Binding-site contacts:
Ligand atom O contacts residue PRO185 of chain 1.A at 3.8 Å.
Ligand atom C3 contacts residue ARG268 of chain 1.A at 4.3 Å.
Ligand atom O contacts residue GLU186 of chain 1.A at 2.7 Å (salt-bridge).
Ligand atom F17 contacts residue ALA264 of chain 1.A at 4.2 Å.
Ligand atom C15 contacts residue TRP16 of chain 1.A at 4.1 Å (hydrophobic).
Ligand atom C contacts residue GLU186 of chain 1.A at 3.3 Å.
Ligand atom F16 contacts residue ASP265 of chain 1.A at 2.4 Å.
Ligand atom F18 contacts residue ALA264 of chain 1.A at 3.5 Å.
Ligand atom C5 contacts residue ASP11 of chain 1.A at 3.9 Å.
Ligand atom C1 contacts residue ASP11 of chain 1.A at 4.1 Å.
Ligand atom F18 contacts residue TRP16 of chain 1.A at 3.5 Å.
Ligand atom C4 contacts residue ASP11 of chain 1.A at 3.2 Å.
Ligand atom F17 contacts residue TRP16 of chain 1.A at 3.5 Å.
Ligand atom C13 contacts residue ARG268 of chain 1.A at 3.5 Å.
Ligand atom CB contacts residue ASP265 of chain 1.A at 3.9 Å.
Ligand atom C4 contacts residue ARG268 of chain 1.A at 3.9 Å.
Ligand atom C5 contacts residue TRP16 of chain 1.A at 4.0 Å (hydrophobic).
Ligand atom C3 contacts residue ASP11 of chain 1.A at 3.3 Å.
Ligand atom O contacts residue VAL184 of chain 1.A at 3.4 Å (h-bond).
Ligand atom C8 contacts residue ARG268 of chain 1.A at 3.8 Å.
Ligand atom C7 contacts residue TRP16 of chain 1.A at 4.1 Å (hydrophobic).
Ligand atom CB contacts residue ARG268 of chain 1.A at 4.1 Å.
Ligand atom C2 contacts residue ARG268 of chain 1.A at 3.9 Å.
Ligand atom N contacts residue GLU186 of chain 1.A at 2.7 Å (salt-bridge).
Ligand atom C2 contacts residue ASP11 of chain 1.A at 4.0 Å.
Ligand atom C8 contacts residue ASP265 of chain 1.A at 3.9 Å.
Ligand atom C14 contacts residue ARG268 of chain 1.A at 3.8 Å.
Ligand atom C7 contacts residue ARG268 of chain 1.A at 3.7 Å.
Ligand atom C12 contacts residue GLU186 of chain 1.A at 3.9 Å.
Ligand atom C contacts residue VAL184 of chain 1.A at 4.0 Å (hydrophobic).
Ligand atom C5 contacts residue ARG268 of chain 1.A at 3.5 Å.
Ligand atom C9 contacts residue ARG268 of chain 1.A at 3.9 Å.
Ligand atom C4 contacts residue TRP16 of chain 1.A at 4.0 Å (hydrophobic).
Ligand atom C15 contacts residue ASP265 of chain 1.A at 3.6 Å.
Ligand atom F18 contacts residue ASP265 of chain 1.A at 3.6 Å.
Ligand atom F18 contacts residue ARG268 of chain 1.A at 3.7 Å.
Ligand atom N6 contacts residue TRP16 of chain 1.A at 3.4 Å.
Ligand atom CA contacts residue GLU186 of chain 1.A at 3.3 Å.
Ligand atom C contacts residue ASP265 of chain 1.A at 3.8 Å.
Ligand atom N6 contacts residue ARG268 of chain 1.A at 3.7 Å.

Sequence of chain 1.A:
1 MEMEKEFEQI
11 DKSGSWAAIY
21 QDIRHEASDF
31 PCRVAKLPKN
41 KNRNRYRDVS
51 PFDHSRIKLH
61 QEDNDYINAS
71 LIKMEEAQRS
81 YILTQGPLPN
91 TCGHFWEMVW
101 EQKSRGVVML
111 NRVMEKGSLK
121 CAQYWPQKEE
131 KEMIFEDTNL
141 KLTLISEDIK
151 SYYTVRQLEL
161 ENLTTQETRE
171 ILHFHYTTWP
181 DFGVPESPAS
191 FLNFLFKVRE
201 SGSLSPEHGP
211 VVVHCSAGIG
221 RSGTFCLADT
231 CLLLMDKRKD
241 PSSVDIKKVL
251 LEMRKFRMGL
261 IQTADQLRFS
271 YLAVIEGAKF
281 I

The small molecule below binds the protein below.
Small molecule (SMILES): Cc1ccc2nc(C(F)(F)F)cc(N3CCN[C@@H](CO)C3)c2c1